Binding-site contacts:
Ligand atom O1' contacts residue HIS116 of chain 1.A at 2.4 Å (h-bond).
Ligand atom C2 contacts residue GLN123 of chain 1.A at 3.9 Å.
Ligand atom C3 contacts residue THR166 of chain 1.B at 3.8 Å.
Ligand atom C4 contacts residue PHE165 of chain 1.B at 4.0 Å (hydrophobic).
Ligand atom C5 contacts residue ALA46 of chain 1.B at 3.9 Å (hydrophobic).
Ligand atom C5 contacts residue ASN145 of chain 1.A at 3.2 Å.
Ligand atom C2 contacts residue LYS45 of chain 1.B at 3.9 Å.
Ligand atom O4 contacts residue PHE165 of chain 1.B at 3.6 Å.
Ligand atom C3 contacts residue GLY44 of chain 1.B at 3.9 Å.
Ligand atom O4 contacts residue TYR162 of chain 1.B at 4.2 Å.
Ligand atom C6 contacts residue ALA46 of chain 1.B at 4.1 Å (hydrophobic).
Ligand atom C4 contacts residue ALA46 of chain 1.B at 4.2 Å (hydrophobic).
Ligand atom C4 contacts residue SER164 of chain 1.B at 3.9 Å.
Ligand atom C1' contacts residue HIS116 of chain 1.A at 3.5 Å.
Ligand atom C1' contacts residue MET125 of chain 1.A at 4.3 Å (hydrophobic).
Ligand atom O4 contacts residue SER164 of chain 1.B at 2.9 Å (h-bond).
Ligand atom C4 contacts residue ASN145 of chain 1.A at 3.7 Å.
Ligand atom O1' contacts residue TYR124 of chain 1.A at 3.3 Å.
Ligand atom O4 contacts residue ASN145 of chain 1.A at 3.9 Å.
Ligand atom C6 contacts residue ASN145 of chain 1.A at 3.8 Å.
Ligand atom C3 contacts residue ALA46 of chain 1.B at 4.4 Å (hydrophobic).
Ligand atom C1' contacts residue GLN123 of chain 1.A at 3.3 Å.
Ligand atom C3 contacts residue PHE165 of chain 1.B at 3.5 Å (hydrophobic).
Ligand atom O1' contacts residue GLN123 of chain 1.A at 3.4 Å (h-bond).
Ligand atom C1' contacts residue TYR124 of chain 1.A at 3.4 Å (hydrophobic).
Ligand atom C5 contacts residue TYR162 of chain 1.B at 3.6 Å (hydrophobic).
Ligand atom C6 contacts residue GLN123 of chain 1.A at 4.2 Å.
Ligand atom C1 contacts residue HIS116 of chain 1.A at 4.0 Å.
Ligand atom O1' contacts residue MET125 of chain 1.A at 4.2 Å.
Ligand atom C3 contacts residue LYS45 of chain 1.B at 3.6 Å.
Ligand atom C4 contacts residue TYR162 of chain 1.B at 4.3 Å (hydrophobic).
Ligand atom O4 contacts residue THR166 of chain 1.B at 3.8 Å.
Ligand atom C5 contacts residue SER164 of chain 1.B at 4.3 Å.
Ligand atom O1' contacts residue MET117 of chain 1.A at 4.2 Å.
Ligand atom C6 contacts residue TYR124 of chain 1.A at 4.0 Å (hydrophobic).
Ligand atom C2 contacts residue GLY44 of chain 1.B at 3.9 Å.
Ligand atom C4 contacts residue THR166 of chain 1.B at 4.1 Å.
Ligand atom O1' contacts residue ASN118 of chain 1.A at 4.1 Å.
Ligand atom C2 contacts residue HIS116 of chain 1.A at 3.7 Å.
Ligand atom C1 contacts residue GLN123 of chain 1.A at 3.6 Å.

Sequence of chain 1.B:
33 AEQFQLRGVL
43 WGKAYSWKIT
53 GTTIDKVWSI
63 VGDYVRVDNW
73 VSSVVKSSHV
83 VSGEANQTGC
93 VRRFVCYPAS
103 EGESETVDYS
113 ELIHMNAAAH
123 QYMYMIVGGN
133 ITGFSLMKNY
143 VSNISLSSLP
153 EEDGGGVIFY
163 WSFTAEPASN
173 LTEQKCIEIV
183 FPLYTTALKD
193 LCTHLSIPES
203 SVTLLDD

A small-molecule ligand and the protein it binds are described below.
Small molecule (SMILES): O=Cc1ccc(O)cc1

Sequence of chain 1.A:
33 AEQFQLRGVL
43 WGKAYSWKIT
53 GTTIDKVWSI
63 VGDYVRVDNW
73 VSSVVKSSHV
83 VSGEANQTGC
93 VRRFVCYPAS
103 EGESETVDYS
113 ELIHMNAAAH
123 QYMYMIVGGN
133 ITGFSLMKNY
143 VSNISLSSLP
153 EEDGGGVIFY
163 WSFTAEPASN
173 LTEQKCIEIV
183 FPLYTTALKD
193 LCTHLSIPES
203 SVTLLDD